Sequence of chain 1.M:
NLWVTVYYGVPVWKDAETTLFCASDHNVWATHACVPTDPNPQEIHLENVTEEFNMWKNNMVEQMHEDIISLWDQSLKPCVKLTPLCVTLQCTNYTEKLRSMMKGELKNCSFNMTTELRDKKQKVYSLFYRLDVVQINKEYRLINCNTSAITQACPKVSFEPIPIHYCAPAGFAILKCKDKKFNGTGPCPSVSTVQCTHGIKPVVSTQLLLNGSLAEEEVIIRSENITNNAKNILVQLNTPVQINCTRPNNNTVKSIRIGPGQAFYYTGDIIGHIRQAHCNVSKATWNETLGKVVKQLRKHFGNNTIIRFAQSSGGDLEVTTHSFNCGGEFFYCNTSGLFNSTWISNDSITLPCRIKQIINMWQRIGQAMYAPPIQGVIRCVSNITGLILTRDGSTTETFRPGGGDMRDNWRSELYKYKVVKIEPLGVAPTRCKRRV

The small molecule below binds the protein below.
Small molecule (SMILES): CC(=O)N[C@@H]1[C@@H](O)[C@H](O)[C@@H](CO)O[C@H]1O

Binding-site contacts:
Ligand atom C7 contacts residue ASN204 of chain 1.M at 3.1 Å.
Ligand atom C2 contacts residue ASN204 of chain 1.M at 2.4 Å.
Ligand atom C5 contacts residue ASN204 of chain 1.M at 3.6 Å.
Ligand atom C8 contacts residue SER244 of chain 1.M at 3.1 Å.
Ligand atom O7 contacts residue ASN204 of chain 1.M at 3.1 Å (h-bond).
Ligand atom C1 contacts residue ASN204 of chain 1.M at 1.4 Å.
Ligand atom C4 contacts residue ASN204 of chain 1.M at 4.2 Å.
Ligand atom N2 contacts residue ASN204 of chain 1.M at 2.8 Å (h-bond).
Ligand atom C1 contacts residue THR206 of chain 1.M at 3.7 Å.
Ligand atom C8 contacts residue ILE247 of chain 1.M at 3.9 Å (hydrophobic).
Ligand atom C3 contacts residue ASN204 of chain 1.M at 3.8 Å.
Ligand atom C2 contacts residue THR206 of chain 1.M at 4.0 Å.
Ligand atom N2 contacts residue THR206 of chain 1.M at 3.8 Å.
Ligand atom O7 contacts residue HIS321 of chain 1.M at 3.1 Å.
Ligand atom C7 contacts residue HIS321 of chain 1.M at 4.3 Å.
Ligand atom O5 contacts residue ASN204 of chain 1.M at 2.4 Å (h-bond).
Ligand atom C3 contacts residue THR206 of chain 1.M at 4.0 Å.
Ligand atom C8 contacts residue ASN204 of chain 1.M at 4.3 Å.